The protein below binds the small molecule below.
Small molecule (SMILES): CC(=O)N[C@H]1[C@H](O[C@H]2[C@H](O)[C@@H](NC(C)=O)CO[C@@H]2CO)O[C@H](CO)[C@@H](O)[C@@H]1O

Binding-site contacts:
Ligand atom C5 contacts residue ASN207 of chain 1.A at 3.8 Å.
Ligand atom C3 contacts residue ASN541 of chain 1.A at 3.8 Å.
Ligand atom C8 contacts residue PHE539 of chain 1.A at 3.7 Å (hydrophobic).
Ligand atom C4 contacts residue ASN541 of chain 1.A at 4.2 Å.
Ligand atom C3 contacts residue ARG205 of chain 1.A at 4.0 Å.
Ligand atom N2 contacts residue ARG205 of chain 1.A at 3.9 Å.
Ligand atom C8 contacts residue ARG205 of chain 1.A at 4.4 Å.
Ligand atom C1 contacts residue ASN541 of chain 1.A at 1.4 Å.
Ligand atom O5 contacts residue ASN541 of chain 1.A at 2.4 Å (h-bond).
Ligand atom C7 contacts residue ASN541 of chain 1.A at 3.7 Å.
Ligand atom C6 contacts residue ARG205 of chain 1.A at 4.4 Å.
Ligand atom C6 contacts residue ASN207 of chain 1.A at 3.9 Å.
Ligand atom O5 contacts residue ASN207 of chain 1.A at 2.8 Å (h-bond).
Ligand atom C5 contacts residue ASN541 of chain 1.A at 3.7 Å.
Ligand atom O3 contacts residue ARG205 of chain 1.A at 4.0 Å.
Ligand atom O6 contacts residue ASN207 of chain 1.A at 4.1 Å.
Ligand atom O7 contacts residue ASP545 of chain 1.A at 3.6 Å.
Ligand atom O5 contacts residue ARG205 of chain 1.A at 4.1 Å.
Ligand atom C2 contacts residue ASN541 of chain 1.A at 2.5 Å.
Ligand atom O4 contacts residue ARG205 of chain 1.A at 3.7 Å.
Ligand atom C8 contacts residue ASN541 of chain 1.A at 3.9 Å.
Ligand atom C7 contacts residue PHE539 of chain 1.A at 4.5 Å (hydrophobic).
Ligand atom N2 contacts residue ASN541 of chain 1.A at 2.7 Å (h-bond).
Ligand atom C1 contacts residue ARG205 of chain 1.A at 3.9 Å.
Ligand atom C2 contacts residue ARG205 of chain 1.A at 4.1 Å.
Ligand atom C4 contacts residue ARG205 of chain 1.A at 4.0 Å.
Ligand atom C1 contacts residue ASN207 of chain 1.A at 3.4 Å.
Ligand atom O6 contacts residue ASP234 of chain 1.A at 4.2 Å.

Sequence of chain 1.A:
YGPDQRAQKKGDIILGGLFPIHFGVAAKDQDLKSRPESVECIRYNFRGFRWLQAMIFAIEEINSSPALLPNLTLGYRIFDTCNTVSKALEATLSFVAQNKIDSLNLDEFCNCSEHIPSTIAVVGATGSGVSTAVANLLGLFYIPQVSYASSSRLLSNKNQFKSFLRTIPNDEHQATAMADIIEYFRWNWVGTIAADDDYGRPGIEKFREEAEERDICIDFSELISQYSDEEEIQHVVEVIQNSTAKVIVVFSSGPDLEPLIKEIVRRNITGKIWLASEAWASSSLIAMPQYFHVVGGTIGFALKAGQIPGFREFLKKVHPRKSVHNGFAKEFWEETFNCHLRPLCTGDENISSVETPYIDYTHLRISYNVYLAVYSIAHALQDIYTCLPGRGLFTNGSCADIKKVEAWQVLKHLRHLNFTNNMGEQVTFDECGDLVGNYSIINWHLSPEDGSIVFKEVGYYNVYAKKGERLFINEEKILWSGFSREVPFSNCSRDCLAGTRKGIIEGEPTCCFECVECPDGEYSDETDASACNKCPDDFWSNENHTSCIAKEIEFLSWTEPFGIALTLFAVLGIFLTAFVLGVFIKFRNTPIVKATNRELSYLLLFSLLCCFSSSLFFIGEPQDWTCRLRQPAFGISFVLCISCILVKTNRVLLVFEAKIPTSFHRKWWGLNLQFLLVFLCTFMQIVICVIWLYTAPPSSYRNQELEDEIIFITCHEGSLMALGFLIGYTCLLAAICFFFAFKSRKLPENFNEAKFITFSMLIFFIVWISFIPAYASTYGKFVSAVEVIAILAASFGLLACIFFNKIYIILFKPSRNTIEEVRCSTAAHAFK